Sequence of chain 1.D:
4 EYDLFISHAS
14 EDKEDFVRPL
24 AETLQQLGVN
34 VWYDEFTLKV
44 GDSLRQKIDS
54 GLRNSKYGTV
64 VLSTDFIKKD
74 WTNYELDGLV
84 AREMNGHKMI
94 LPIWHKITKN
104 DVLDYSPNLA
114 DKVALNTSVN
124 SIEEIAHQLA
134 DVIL

A small-molecule ligand and the protein it binds are described below.
Small molecule (SMILES): Nc1cccc2cc[n+]([C@@H]3O[C@H](COP(=O)(O)OP(=O)(O)OC[C@H]4O[C@@H](n5cnc6c(N)ncnc65)[C@H](O)[C@@H]4O)[C@@H](O)[C@H]3O)cc12

Binding-site contacts:
Ligand atom O1 contacts residue LYS72 of chain 1.D at 4.0 Å.
Ligand atom O contacts residue TRP74 of chain 1.D at 3.8 Å.
Ligand atom O2 contacts residue TRP74 of chain 1.D at 3.8 Å.
Ligand atom C19 contacts residue LEU47 of chain 1.D at 4.2 Å (hydrophobic).
Ligand atom O8 contacts residue LYS72 of chain 1.D at 2.7 Å (salt-bridge).
Ligand atom P1 contacts residue LYS72 of chain 1.D at 4.2 Å.
Ligand atom O8 contacts residue SER13 of chain 1.D at 2.7 Å (h-bond).
Ligand atom N6 contacts residue ASP37 of chain 1.D at 3.5 Å (salt-bridge).
Ligand atom O7 contacts residue SER13 of chain 1.D at 3.8 Å.
Ligand atom O10 contacts residue GLU78 of chain 1.D at 3.5 Å (salt-bridge).
Ligand atom O9 contacts residue LYS72 of chain 1.D at 3.2 Å.
Ligand atom O8 contacts residue ALA12 of chain 1.D at 4.1 Å.
Ligand atom O11 contacts residue HIS11 of chain 1.D at 3.5 Å (h-bond).
Ligand atom O12 contacts residue ASP37 of chain 1.D at 4.0 Å.
Ligand atom O1 contacts residue SER13 of chain 1.D at 4.2 Å.
Ligand atom O10 contacts residue TRP74 of chain 1.D at 3.6 Å.
Ligand atom C23 contacts residue TRP74 of chain 1.D at 3.6 Å (hydrophobic).
Ligand atom C4 contacts residue HIS11 of chain 1.D at 3.8 Å.
Ligand atom C17 contacts residue LEU41 of chain 1.D at 4.0 Å (hydrophobic).
Ligand atom C21 contacts residue LEU47 of chain 1.D at 4.2 Å (hydrophobic).
Ligand atom C2 contacts residue HIS11 of chain 1.D at 3.8 Å.
Ligand atom C20 contacts residue LEU47 of chain 1.D at 4.0 Å (hydrophobic).
Ligand atom C1 contacts residue GLU78 of chain 1.D at 3.8 Å.
Ligand atom O7 contacts residue LYS72 of chain 1.D at 3.2 Å (salt-bridge).
Ligand atom C3 contacts residue GLU78 of chain 1.D at 4.0 Å.
Ligand atom C2 contacts residue ASP37 of chain 1.D at 4.0 Å.
Ligand atom O11 contacts residue ILE9 of chain 1.D at 4.1 Å.
Ligand atom C15 contacts residue ASP37 of chain 1.D at 3.8 Å.
Ligand atom N6 contacts residue LEU41 of chain 1.D at 3.7 Å.
Ligand atom O11 contacts residue GLU78 of chain 1.D at 3.4 Å (salt-bridge).
Ligand atom O12 contacts residue GLU78 of chain 1.D at 3.1 Å (salt-bridge).
Ligand atom C3 contacts residue HIS11 of chain 1.D at 3.6 Å.
Ligand atom P contacts residue SER13 of chain 1.D at 4.0 Å.
Ligand atom C22 contacts residue TRP74 of chain 1.D at 3.7 Å (hydrophobic).
Ligand atom C2 contacts residue GLU78 of chain 1.D at 4.0 Å.
Ligand atom C1 contacts residue ASP37 of chain 1.D at 3.6 Å.
Ligand atom P contacts residue LYS72 of chain 1.D at 3.4 Å.
Ligand atom C contacts residue GLU78 of chain 1.D at 3.8 Å.
Ligand atom O12 contacts residue TRP35 of chain 1.D at 4.1 Å.
Ligand atom O9 contacts residue TRP74 of chain 1.D at 4.1 Å.